Sequence of chain 1.G:
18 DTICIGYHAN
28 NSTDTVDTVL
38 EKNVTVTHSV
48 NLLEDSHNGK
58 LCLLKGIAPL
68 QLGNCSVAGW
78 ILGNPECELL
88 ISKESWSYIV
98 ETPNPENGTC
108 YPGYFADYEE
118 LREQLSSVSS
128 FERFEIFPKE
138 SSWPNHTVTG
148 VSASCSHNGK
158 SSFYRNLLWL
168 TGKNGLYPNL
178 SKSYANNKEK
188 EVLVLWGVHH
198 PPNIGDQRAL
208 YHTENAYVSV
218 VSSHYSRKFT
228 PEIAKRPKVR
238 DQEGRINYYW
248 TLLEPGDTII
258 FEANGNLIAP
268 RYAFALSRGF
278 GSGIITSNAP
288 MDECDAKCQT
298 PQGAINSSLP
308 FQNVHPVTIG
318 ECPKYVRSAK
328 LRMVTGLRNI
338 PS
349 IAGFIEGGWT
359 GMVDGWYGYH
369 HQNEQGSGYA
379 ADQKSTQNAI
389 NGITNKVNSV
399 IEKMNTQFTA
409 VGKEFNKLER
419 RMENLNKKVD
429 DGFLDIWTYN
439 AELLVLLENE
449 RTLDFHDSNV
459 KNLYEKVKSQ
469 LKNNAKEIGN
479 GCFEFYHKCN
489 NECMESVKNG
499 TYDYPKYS

Binding-site contacts:
Ligand atom C2 contacts residue ASN142 of chain 1.G at 2.5 Å.
Ligand atom C3 contacts residue ASN142 of chain 1.G at 3.8 Å.
Ligand atom C4 contacts residue ASN142 of chain 1.G at 4.3 Å.
Ligand atom C6 contacts residue PRO141 of chain 1.G at 4.3 Å (hydrophobic).
Ligand atom C7 contacts residue ASN142 of chain 1.G at 4.1 Å.
Ligand atom C6 contacts residue ASN142 of chain 1.G at 4.4 Å.
Ligand atom O5 contacts residue PRO141 of chain 1.G at 4.0 Å.
Ligand atom N2 contacts residue ASN142 of chain 1.G at 2.9 Å (h-bond).
Ligand atom O5 contacts residue ASN142 of chain 1.G at 2.4 Å (h-bond).
Ligand atom C5 contacts residue ASN142 of chain 1.G at 3.7 Å.
Ligand atom C1 contacts residue ASN142 of chain 1.G at 1.4 Å.
Ligand atom O6 contacts residue ASN142 of chain 1.G at 4.2 Å.

The protein below binds the small molecule below.
Small molecule (SMILES): CC(=O)N[C@@H]1[C@@H](O)[C@H](O)[C@@H](CO)O[C@H]1O